Sequence of chain 1.B:
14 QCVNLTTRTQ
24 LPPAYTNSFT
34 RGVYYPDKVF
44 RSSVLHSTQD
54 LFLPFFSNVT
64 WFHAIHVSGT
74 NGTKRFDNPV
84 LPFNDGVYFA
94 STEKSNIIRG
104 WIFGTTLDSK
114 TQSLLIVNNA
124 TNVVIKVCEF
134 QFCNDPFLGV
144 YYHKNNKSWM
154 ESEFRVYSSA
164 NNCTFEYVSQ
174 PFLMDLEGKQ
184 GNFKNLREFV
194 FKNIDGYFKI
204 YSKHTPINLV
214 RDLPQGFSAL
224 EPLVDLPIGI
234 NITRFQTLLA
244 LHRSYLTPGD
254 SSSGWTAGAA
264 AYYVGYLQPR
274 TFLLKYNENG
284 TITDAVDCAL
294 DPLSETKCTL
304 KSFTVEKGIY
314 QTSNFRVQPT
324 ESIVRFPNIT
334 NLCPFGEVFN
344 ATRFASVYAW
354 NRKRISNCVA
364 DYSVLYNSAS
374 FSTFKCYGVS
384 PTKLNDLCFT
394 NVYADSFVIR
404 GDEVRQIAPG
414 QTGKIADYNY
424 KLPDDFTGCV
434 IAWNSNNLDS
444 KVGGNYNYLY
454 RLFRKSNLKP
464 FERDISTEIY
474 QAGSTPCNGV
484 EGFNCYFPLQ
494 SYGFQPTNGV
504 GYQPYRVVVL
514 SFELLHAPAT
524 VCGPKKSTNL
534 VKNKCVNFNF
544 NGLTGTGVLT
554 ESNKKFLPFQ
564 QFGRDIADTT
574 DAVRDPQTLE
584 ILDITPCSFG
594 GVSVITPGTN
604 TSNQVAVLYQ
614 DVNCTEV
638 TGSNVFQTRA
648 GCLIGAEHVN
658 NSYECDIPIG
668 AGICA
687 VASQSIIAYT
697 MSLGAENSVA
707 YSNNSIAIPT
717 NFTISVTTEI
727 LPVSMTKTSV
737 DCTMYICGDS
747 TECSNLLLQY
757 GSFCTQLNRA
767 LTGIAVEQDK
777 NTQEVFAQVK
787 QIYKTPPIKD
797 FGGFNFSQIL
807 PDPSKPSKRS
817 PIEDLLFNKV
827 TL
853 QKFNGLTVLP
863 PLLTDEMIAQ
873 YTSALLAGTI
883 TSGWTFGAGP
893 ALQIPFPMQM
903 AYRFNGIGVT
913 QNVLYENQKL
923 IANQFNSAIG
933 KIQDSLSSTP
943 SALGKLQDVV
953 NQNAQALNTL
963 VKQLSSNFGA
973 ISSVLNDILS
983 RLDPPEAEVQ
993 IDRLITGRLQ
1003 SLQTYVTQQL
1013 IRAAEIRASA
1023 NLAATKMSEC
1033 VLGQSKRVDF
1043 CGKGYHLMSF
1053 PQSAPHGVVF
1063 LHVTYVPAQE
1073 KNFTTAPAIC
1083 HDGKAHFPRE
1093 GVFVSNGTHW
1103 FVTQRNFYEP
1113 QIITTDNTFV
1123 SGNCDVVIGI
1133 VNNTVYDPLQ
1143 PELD

Binding-site contacts:
Ligand atom O5 contacts residue HIS1101 of chain 1.B at 4.2 Å.
Ligand atom C4 contacts residue HIS1101 of chain 1.B at 3.9 Å.
Ligand atom C1 contacts residue THR1100 of chain 1.B at 3.8 Å.
Ligand atom C5 contacts residue PHE1103 of chain 1.B at 4.0 Å (hydrophobic).
Ligand atom C1 contacts residue HIS1101 of chain 1.B at 4.1 Å.
Ligand atom C2 contacts residue THR1100 of chain 1.B at 3.9 Å.
Ligand atom O4 contacts residue HIS1101 of chain 1.B at 3.7 Å.
Ligand atom C5 contacts residue HIS1101 of chain 1.B at 3.4 Å.
Ligand atom C6 contacts residue PHE1103 of chain 1.B at 3.6 Å (hydrophobic).
Ligand atom C3 contacts residue THR1100 of chain 1.B at 3.8 Å.
Ligand atom C5 contacts residue ASN1098 of chain 1.B at 3.7 Å.
Ligand atom C1 contacts residue PHE1103 of chain 1.B at 4.4 Å (hydrophobic).
Ligand atom C3 contacts residue HIS1101 of chain 1.B at 3.9 Å.
Ligand atom C2 contacts residue ASN1098 of chain 1.B at 2.4 Å.
Ligand atom O5 contacts residue PHE1103 of chain 1.B at 3.7 Å.
Ligand atom N2 contacts residue ASN1098 of chain 1.B at 2.9 Å (h-bond).
Ligand atom C8 contacts residue ASN1098 of chain 1.B at 4.0 Å.
Ligand atom O5 contacts residue ASN1098 of chain 1.B at 2.4 Å (h-bond).
Ligand atom O7 contacts residue ASN1098 of chain 1.B at 3.0 Å (h-bond).
Ligand atom C4 contacts residue ASN1098 of chain 1.B at 4.2 Å.
Ligand atom C7 contacts residue ASN1098 of chain 1.B at 3.1 Å.
Ligand atom N2 contacts residue THR1100 of chain 1.B at 3.5 Å (h-bond).
Ligand atom C8 contacts residue THR1100 of chain 1.B at 3.9 Å.
Ligand atom C3 contacts residue ASN1098 of chain 1.B at 3.8 Å.
Ligand atom C7 contacts residue THR1100 of chain 1.B at 4.4 Å.
Ligand atom C1 contacts residue ASN1098 of chain 1.B at 1.4 Å.
Ligand atom C6 contacts residue HIS1101 of chain 1.B at 4.3 Å.

The small molecule below binds the protein below.
Small molecule (SMILES): CC(=O)N[C@@H]1[C@@H](O)[C@H](O)[C@@H](CO)O[C@H]1O